This protein binds this small molecule.
Small molecule (SMILES): NCCCNC1CCC(N)CC1

Sequence of chain 1.C:
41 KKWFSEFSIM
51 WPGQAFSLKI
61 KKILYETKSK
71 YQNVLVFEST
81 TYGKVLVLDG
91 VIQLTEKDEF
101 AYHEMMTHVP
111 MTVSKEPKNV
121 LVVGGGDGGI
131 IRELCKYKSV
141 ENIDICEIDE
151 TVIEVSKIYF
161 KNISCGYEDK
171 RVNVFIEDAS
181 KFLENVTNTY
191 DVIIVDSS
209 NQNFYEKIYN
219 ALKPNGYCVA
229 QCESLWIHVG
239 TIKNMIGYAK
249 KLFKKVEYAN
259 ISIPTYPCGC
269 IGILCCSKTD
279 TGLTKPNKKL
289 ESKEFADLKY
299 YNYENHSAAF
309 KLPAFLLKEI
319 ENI

Binding-site contacts:
Ligand atom C3 contacts residue TYR264 of chain 1.C at 3.6 Å (hydrophobic).
Ligand atom C1 contacts residue GLN93 of chain 1.C at 3.8 Å.
Ligand atom N1 contacts residue ASP127 of chain 1.C at 2.7 Å (salt-bridge).
Ligand atom C8 contacts residue ILE269 of chain 1.C at 3.4 Å (hydrophobic).
Ligand atom N1 contacts residue ASP196 of chain 1.C at 2.5 Å (salt-bridge).
Ligand atom C9 contacts residue TYR264 of chain 1.C at 3.5 Å (hydrophobic).
Ligand atom C2 contacts residue ASP127 of chain 1.C at 3.8 Å.
Ligand atom C1 contacts residue ASP127 of chain 1.C at 3.5 Å.
Ligand atom C5 contacts residue GLN93 of chain 1.C at 3.1 Å.
Ligand atom N1 contacts residue TYR102 of chain 1.C at 3.8 Å.
Ligand atom C7 contacts residue VAL91 of chain 1.C at 4.1 Å (hydrophobic).
Ligand atom C2 contacts residue ASP196 of chain 1.C at 3.4 Å.
Ligand atom C3 contacts residue JFQ1 of chain 1.K at 4.1 Å.
Ligand atom C9 contacts residue GLN229 of chain 1.C at 3.9 Å.
Ligand atom C6 contacts residue VAL91 of chain 1.C at 3.6 Å (hydrophobic).
Ligand atom C2 contacts residue JFQ1 of chain 1.K at 3.5 Å.
Ligand atom C7 contacts residue TYR264 of chain 1.C at 4.0 Å (hydrophobic).
Ligand atom N2 contacts residue ASP196 of chain 1.C at 4.0 Å.
Ligand atom C4 contacts residue GLN229 of chain 1.C at 4.0 Å.
Ligand atom N2 contacts residue GLN93 of chain 1.C at 4.0 Å.
Ligand atom C2 contacts residue GLN93 of chain 1.C at 3.9 Å.
Ligand atom C5 contacts residue ILE92 of chain 1.C at 3.8 Å (hydrophobic).
Ligand atom C6 contacts residue ILE92 of chain 1.C at 3.8 Å (hydrophobic).
Ligand atom C1 contacts residue HIS103 of chain 1.C at 3.7 Å.
Ligand atom C9 contacts residue ILE269 of chain 1.C at 3.6 Å (hydrophobic).
Ligand atom C4 contacts residue GLN93 of chain 1.C at 4.0 Å.
Ligand atom N1 contacts residue HIS103 of chain 1.C at 2.8 Å (h-bond).
Ligand atom N2 contacts residue TYR102 of chain 1.C at 4.1 Å.
Ligand atom N3 contacts residue PRO265 of chain 1.C at 4.0 Å.
Ligand atom C1 contacts residue TYR264 of chain 1.C at 3.6 Å (hydrophobic).
Ligand atom C7 contacts residue ILE92 of chain 1.C at 4.0 Å (hydrophobic).
Ligand atom C6 contacts residue GLN93 of chain 1.C at 3.6 Å.
Ligand atom C4 contacts residue TYR264 of chain 1.C at 4.1 Å (hydrophobic).
Ligand atom N2 contacts residue TYR264 of chain 1.C at 3.4 Å (h-bond).
Ligand atom C8 contacts residue GLN229 of chain 1.C at 4.0 Å.
Ligand atom N3 contacts residue TRP51 of chain 1.C at 3.7 Å.
Ligand atom C3 contacts residue GLN93 of chain 1.C at 3.0 Å.
Ligand atom C1 contacts residue ASP196 of chain 1.C at 3.4 Å.
Ligand atom C1 contacts residue TYR102 of chain 1.C at 3.5 Å (hydrophobic).
Ligand atom N3 contacts residue VAL91 of chain 1.C at 3.7 Å.